Binding-site contacts:
Ligand atom C6 contacts residue ARG188 of chain 1.B at 3.9 Å.
Ligand atom C15 contacts residue SER1 of chain 1.A at 3.9 Å.
Ligand atom C15 contacts residue GLU166 of chain 1.B at 3.5 Å.
Ligand atom C13 contacts residue HIS163 of chain 1.B at 3.8 Å.
Ligand atom F contacts residue GLN189 of chain 1.B at 2.9 Å.
Ligand atom C13 contacts residue SER144 of chain 1.B at 3.9 Å.
Ligand atom C12 contacts residue MET165 of chain 1.B at 3.9 Å (hydrophobic).
Ligand atom O2 contacts residue GLU166 of chain 1.B at 3.0 Å (salt-bridge).
Ligand atom C18 contacts residue ASN142 of chain 1.B at 3.7 Å.
Ligand atom C14 contacts residue PHE140 of chain 1.B at 3.9 Å (hydrophobic).
Ligand atom N1 contacts residue SER144 of chain 1.B at 3.7 Å.
Ligand atom O2 contacts residue MET165 of chain 1.B at 3.4 Å.
Ligand atom C14 contacts residue LEU141 of chain 1.B at 3.8 Å (hydrophobic).
Ligand atom N1 contacts residue GLU166 of chain 1.B at 3.8 Å.
Ligand atom C13 contacts residue LEU141 of chain 1.B at 3.7 Å (hydrophobic).
Ligand atom C12 contacts residue HIS163 of chain 1.B at 3.2 Å.
Ligand atom C6 contacts residue ASP187 of chain 1.B at 3.7 Å.
Ligand atom C17 contacts residue ASN142 of chain 1.B at 3.9 Å.
Ligand atom C14 contacts residue GLU166 of chain 1.B at 3.8 Å.
Ligand atom C12 contacts residue CYS145 of chain 1.B at 3.7 Å (hydrophobic).
Ligand atom C15 contacts residue ASN142 of chain 1.B at 3.6 Å.
Ligand atom C8 contacts residue HIS164 of chain 1.B at 3.5 Å.
Ligand atom O1 contacts residue GLN189 of chain 1.B at 3.1 Å (h-bond).
Ligand atom F1 contacts residue HIS41 of chain 1.B at 3.3 Å.
Ligand atom F1 contacts residue HIS164 of chain 1.B at 3.8 Å.
Ligand atom F contacts residue ARG188 of chain 1.B at 3.2 Å.
Ligand atom F contacts residue DMS1 of chain 1.K at 3.4 Å.
Ligand atom C8 contacts residue MET165 of chain 1.B at 3.5 Å (hydrophobic).
Ligand atom C16 contacts residue ASN142 of chain 1.B at 3.7 Å.
Ligand atom C13 contacts residue GLU166 of chain 1.B at 3.6 Å.
Ligand atom N1 contacts residue HIS163 of chain 1.B at 2.6 Å (h-bond).
Ligand atom C5 contacts residue DMS1 of chain 1.K at 3.9 Å.
Ligand atom C13 contacts residue PHE140 of chain 1.B at 3.5 Å (hydrophobic).
Ligand atom C15 contacts residue LEU141 of chain 1.B at 3.6 Å (hydrophobic).
Ligand atom C3 contacts residue GLN189 of chain 1.B at 3.9 Å.
Ligand atom C12 contacts residue GLU166 of chain 1.B at 3.7 Å.
Ligand atom C7 contacts residue MET165 of chain 1.B at 3.7 Å (hydrophobic).
Ligand atom F1 contacts residue ASP187 of chain 1.B at 3.5 Å.
Ligand atom C15 contacts residue PHE140 of chain 1.B at 3.4 Å (hydrophobic).
Ligand atom F1 contacts residue MET165 of chain 1.B at 3.7 Å.

Sequence of chain 1.A:
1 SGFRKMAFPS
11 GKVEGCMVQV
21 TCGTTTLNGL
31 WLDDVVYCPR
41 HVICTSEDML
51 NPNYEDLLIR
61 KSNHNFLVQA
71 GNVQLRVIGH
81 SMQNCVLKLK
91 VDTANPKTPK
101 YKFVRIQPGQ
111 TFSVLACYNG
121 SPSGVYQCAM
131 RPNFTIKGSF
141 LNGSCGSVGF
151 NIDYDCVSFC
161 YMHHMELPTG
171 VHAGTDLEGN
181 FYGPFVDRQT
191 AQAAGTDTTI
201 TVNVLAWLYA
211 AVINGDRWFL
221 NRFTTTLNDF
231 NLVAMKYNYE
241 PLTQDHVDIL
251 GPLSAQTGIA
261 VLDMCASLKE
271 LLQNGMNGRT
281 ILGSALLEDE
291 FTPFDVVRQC

This protein binds this small molecule.
Small molecule (SMILES): CO[C@@]1(C(=O)Nc2cncc3ccccc23)CCOc2c(F)cc(F)cc21

Sequence of chain 1.B:
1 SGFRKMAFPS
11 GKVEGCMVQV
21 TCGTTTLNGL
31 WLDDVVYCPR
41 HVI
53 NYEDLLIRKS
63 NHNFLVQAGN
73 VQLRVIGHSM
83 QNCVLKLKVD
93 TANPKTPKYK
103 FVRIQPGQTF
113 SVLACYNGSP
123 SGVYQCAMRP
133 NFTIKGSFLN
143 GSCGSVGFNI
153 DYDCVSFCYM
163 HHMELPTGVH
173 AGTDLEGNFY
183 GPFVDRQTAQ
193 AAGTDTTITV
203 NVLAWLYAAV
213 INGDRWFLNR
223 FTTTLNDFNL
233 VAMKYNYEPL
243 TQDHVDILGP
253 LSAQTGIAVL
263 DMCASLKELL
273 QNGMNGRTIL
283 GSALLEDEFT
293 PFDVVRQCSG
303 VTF